Binding-site contacts:
Ligand atom O1P contacts residue ARG259 of chain 1.A at 2.8 Å (salt-bridge).
Ligand atom O3' contacts residue SER140 of chain 1.A at 3.4 Å (h-bond).
Ligand atom O5P contacts residue THR53 of chain 1.A at 2.5 Å (h-bond).
Ligand atom O4P contacts residue THR53 of chain 1.A at 3.3 Å (h-bond).
Ligand atom O5P contacts residue SER51 of chain 1.A at 3.3 Å (h-bond).
Ligand atom C2 contacts residue TYR195 of chain 1.A at 3.5 Å (hydrophobic).
Ligand atom N3 contacts residue GLY261 of chain 1.A at 3.4 Å.
Ligand atom O2' contacts residue PHE231 of chain 1.A at 3.2 Å.
Ligand atom O6P contacts residue PHE257 of chain 1.A at 3.5 Å.
Ligand atom O3P contacts residue ARG132 of chain 1.A at 2.9 Å (salt-bridge).
Ligand atom O5P contacts residue GLY52 of chain 1.A at 3.1 Å (h-bond).
Ligand atom N6 contacts residue PHE231 of chain 1.A at 3.5 Å (h-bond).
Ligand atom O4P contacts residue THR54 of chain 1.A at 2.8 Å (h-bond).
Ligand atom O6P contacts residue VO41 of chain 1.C at 2.1 Å.
Ligand atom O5' contacts residue LYS50 of chain 1.A at 3.3 Å.
Ligand atom O2P contacts residue ARG259 of chain 1.A at 3.2 Å.
Ligand atom N6 contacts residue SER230 of chain 1.A at 3.5 Å.
Ligand atom C5' contacts residue LYS50 of chain 1.A at 3.5 Å.
Ligand atom O3' contacts residue ARG132 of chain 1.A at 3.1 Å (salt-bridge).
Ligand atom O5P contacts residue LYS50 of chain 1.A at 3.5 Å (salt-bridge).
Ligand atom N3 contacts residue TYR195 of chain 1.A at 2.8 Å (h-bond).
Ligand atom N6 contacts residue TRP55 of chain 1.A at 3.4 Å.
Ligand atom O3P contacts residue ARG259 of chain 1.A at 3.1 Å (salt-bridge).
Ligand atom N6 contacts residue THR229 of chain 1.A at 2.9 Å (h-bond).
Ligand atom C6 contacts residue TRP55 of chain 1.A at 3.4 Å (hydrophobic).
Ligand atom N1 contacts residue TRP55 of chain 1.A at 3.5 Å.
Ligand atom O1P contacts residue SER140 of chain 1.A at 2.7 Å (h-bond).
Ligand atom N1 contacts residue PHE231 of chain 1.A at 3.5 Å.
Ligand atom C8 contacts residue MET258 of chain 1.A at 3.5 Å (hydrophobic).
Ligand atom O2P contacts residue GLY261 of chain 1.A at 3.0 Å (h-bond).
Ligand atom O6P contacts residue LYS50 of chain 1.A at 2.9 Å (salt-bridge).
Ligand atom N6 contacts residue MET234 of chain 1.A at 3.5 Å (h-bond).
Ligand atom O4P contacts residue VO41 of chain 1.C at 3.3 Å (h-bond).
Ligand atom O2P contacts residue LYS260 of chain 1.A at 2.8 Å (salt-bridge).
Ligand atom O5' contacts residue GLY52 of chain 1.A at 3.5 Å (h-bond).
Ligand atom P2 contacts residue THR53 of chain 1.A at 3.6 Å.
Ligand atom P2 contacts residue VO41 of chain 1.C at 3.2 Å.
Ligand atom P1 contacts residue SER140 of chain 1.A at 3.5 Å.
Ligand atom O2' contacts residue GLY261 of chain 1.A at 3.5 Å (h-bond).
Ligand atom O5P contacts residue VO41 of chain 1.C at 3.3 Å (h-bond).

This protein binds this small molecule.
Small molecule (SMILES): Nc1ncnc2c1ncn2[C@@H]1O[C@H](COP(=O)(O)O)[C@@H](OP(=O)(O)O)[C@H]1O

Sequence of chain 1.A:
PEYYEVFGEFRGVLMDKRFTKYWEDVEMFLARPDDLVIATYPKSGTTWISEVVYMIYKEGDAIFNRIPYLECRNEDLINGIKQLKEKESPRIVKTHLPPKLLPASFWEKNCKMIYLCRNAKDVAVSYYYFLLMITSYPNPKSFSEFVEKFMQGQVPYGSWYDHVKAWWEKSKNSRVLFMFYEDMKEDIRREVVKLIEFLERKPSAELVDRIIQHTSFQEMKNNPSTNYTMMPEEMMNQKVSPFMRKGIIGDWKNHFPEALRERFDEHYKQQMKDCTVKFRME